Binding-site contacts:
Ligand atom CN contacts residue ASN181 of chain 1.A at 4.3 Å.
Ligand atom CG contacts residue ZN1 of chain 1.N at 3.3 Å.
Ligand atom SD contacts residue ZN1 of chain 1.N at 3.2 Å.
Ligand atom CB contacts residue ZN1 of chain 1.N at 2.8 Å.
Ligand atom N contacts residue ZN1 of chain 1.N at 3.3 Å.
Ligand atom O contacts residue ALA176 of chain 1.A at 4.2 Å.
Ligand atom O contacts residue GLU1 of chain 1.A at 2.9 Å (salt-bridge).
Ligand atom CE contacts residue CYS185 of chain 1.A at 3.6 Å (hydrophobic).
Ligand atom OG contacts residue ALA176 of chain 1.A at 3.7 Å.
Ligand atom CE contacts residue ZN1 of chain 1.N at 3.1 Å.
Ligand atom C contacts residue CYS2 of chain 1.A at 3.4 Å (hydrophobic).
Ligand atom O1 contacts residue CYS185 of chain 1.A at 4.2 Å.
Ligand atom N contacts residue CYS2 of chain 1.A at 4.3 Å.
Ligand atom O1 contacts residue ARG179 of chain 1.A at 3.6 Å.
Ligand atom O1 contacts residue ASN181 of chain 1.A at 3.8 Å.
Ligand atom CA contacts residue CYS2 of chain 1.A at 3.8 Å (hydrophobic).
Ligand atom OG contacts residue CYS2 of chain 1.A at 3.5 Å.
Ligand atom CN contacts residue PRO182 of chain 1.A at 3.8 Å (hydrophobic).
Ligand atom C contacts residue CYS2 of chain 1.A at 4.2 Å (hydrophobic).
Ligand atom C contacts residue ZN1 of chain 1.N at 4.0 Å.
Ligand atom SD contacts residue CYS185 of chain 1.A at 3.6 Å.
Ligand atom CE contacts residue ALA176 of chain 1.A at 2.9 Å (hydrophobic).
Ligand atom O1 contacts residue LYS180 of chain 1.A at 3.8 Å.
Ligand atom CN contacts residue ZN1 of chain 1.N at 3.2 Å.
Ligand atom N contacts residue PRO182 of chain 1.A at 3.9 Å.
Ligand atom CB contacts residue PRO182 of chain 1.A at 3.8 Å (hydrophobic).
Ligand atom CB contacts residue CYS2 of chain 1.A at 4.4 Å (hydrophobic).
Ligand atom CN contacts residue LYS180 of chain 1.A at 4.0 Å.
Ligand atom CE contacts residue ASP172 of chain 1.A at 3.1 Å.
Ligand atom C contacts residue GLU1 of chain 1.A at 3.5 Å.
Ligand atom SD contacts residue ASP172 of chain 1.A at 3.6 Å.
Ligand atom O contacts residue CYS2 of chain 1.A at 3.4 Å (h-bond).
Ligand atom O1 contacts residue PRO182 of chain 1.A at 4.0 Å.
Ligand atom O1 contacts residue ZN1 of chain 1.N at 2.6 Å.
Ligand atom CA contacts residue ZN1 of chain 1.N at 3.2 Å.
Ligand atom O contacts residue CYS2 of chain 1.A at 3.9 Å.
Ligand atom N contacts residue ZN1 of chain 1.N at 3.8 Å.

A small-molecule ligand and the protein it binds are described below.
Small molecule (SMILES): CSCC[C@H](NC=O)C(=O)N[C@@H](CO)C(=O)N[C@H](C=O)CC(=O)O

Sequence of chain 1.A:
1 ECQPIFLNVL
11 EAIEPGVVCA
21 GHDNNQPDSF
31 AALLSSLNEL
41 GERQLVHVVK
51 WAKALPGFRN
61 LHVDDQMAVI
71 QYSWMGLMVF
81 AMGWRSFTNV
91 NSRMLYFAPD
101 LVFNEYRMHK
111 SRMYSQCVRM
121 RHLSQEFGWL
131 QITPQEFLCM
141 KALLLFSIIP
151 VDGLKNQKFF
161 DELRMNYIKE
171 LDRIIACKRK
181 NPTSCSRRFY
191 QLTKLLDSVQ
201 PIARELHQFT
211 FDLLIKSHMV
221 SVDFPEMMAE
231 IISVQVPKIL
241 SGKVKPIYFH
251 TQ